A small-molecule ligand and the protein it binds are described below.
Small molecule (SMILES): CC(=O)N[C@H]1[C@H](O[C@H]2[C@H](O)[C@@H](NC(C)=O)CO[C@@H]2CO)O[C@H](CO)[C@@H](O)[C@@H]1O

Sequence of chain 1.C:
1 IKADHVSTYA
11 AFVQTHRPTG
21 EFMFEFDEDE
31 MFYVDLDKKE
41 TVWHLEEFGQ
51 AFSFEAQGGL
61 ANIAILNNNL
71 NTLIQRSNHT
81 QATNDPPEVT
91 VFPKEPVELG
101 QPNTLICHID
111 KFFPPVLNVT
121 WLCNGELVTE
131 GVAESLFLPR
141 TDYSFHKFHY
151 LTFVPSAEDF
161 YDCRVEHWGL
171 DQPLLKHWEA

Binding-site contacts:
Ligand atom C8 contacts residue HIS167 of chain 1.C at 3.9 Å.
Ligand atom C8 contacts residue ASN118 of chain 1.C at 4.5 Å.
Ligand atom C2 contacts residue ASN118 of chain 1.C at 2.4 Å.
Ligand atom C5 contacts residue ASN118 of chain 1.C at 3.7 Å.
Ligand atom C7 contacts residue GLU166 of chain 1.C at 4.4 Å.
Ligand atom C1 contacts residue ASN118 of chain 1.C at 1.4 Å.
Ligand atom C3 contacts residue ASN118 of chain 1.C at 3.8 Å.
Ligand atom O5 contacts residue ASN118 of chain 1.C at 2.4 Å (h-bond).
Ligand atom N2 contacts residue TRP168 of chain 1.C at 4.2 Å.
Ligand atom O7 contacts residue ASN118 of chain 1.C at 3.4 Å (h-bond).
Ligand atom O7 contacts residue HIS167 of chain 1.C at 4.4 Å.
Ligand atom C7 contacts residue ASN118 of chain 1.C at 3.3 Å.
Ligand atom C1 contacts residue GLU166 of chain 1.C at 4.3 Å.
Ligand atom C8 contacts residue VAL116 of chain 1.C at 3.8 Å (hydrophobic).
Ligand atom C8 contacts residue GLU166 of chain 1.C at 3.8 Å.
Ligand atom O7 contacts residue GLU166 of chain 1.C at 3.6 Å.
Ligand atom C4 contacts residue ASN118 of chain 1.C at 4.2 Å.
Ligand atom O3 contacts residue TRP168 of chain 1.C at 4.3 Å.
Ligand atom C8 contacts residue TRP168 of chain 1.C at 3.5 Å (hydrophobic).
Ligand atom N2 contacts residue ASN118 of chain 1.C at 2.9 Å (h-bond).
Ligand atom C7 contacts residue TRP168 of chain 1.C at 4.0 Å (hydrophobic).